Sequence of chain 1.A:
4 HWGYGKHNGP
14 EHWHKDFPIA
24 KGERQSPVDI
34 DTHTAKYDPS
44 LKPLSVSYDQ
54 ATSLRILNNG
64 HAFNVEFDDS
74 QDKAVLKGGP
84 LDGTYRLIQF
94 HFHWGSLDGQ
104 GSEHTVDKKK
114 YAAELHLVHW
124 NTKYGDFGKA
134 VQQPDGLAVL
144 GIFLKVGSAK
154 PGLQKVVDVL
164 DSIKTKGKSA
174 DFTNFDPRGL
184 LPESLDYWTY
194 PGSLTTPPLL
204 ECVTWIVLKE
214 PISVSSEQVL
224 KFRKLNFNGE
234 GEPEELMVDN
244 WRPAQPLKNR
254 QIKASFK

The protein below binds the small molecule below.
Small molecule (SMILES): COc1cc([Te]C[C@H](O)C[Se]c2ccc(S(N)(=O)=O)cc2)cc(OC)c1OC

Binding-site contacts:
Ligand atom C17 contacts residue ASP179 of chain 1.A at 4.4 Å.
Ligand atom O contacts residue ASP179 of chain 1.A at 3.0 Å (salt-bridge).
Ligand atom SE contacts residue GLY182 of chain 1.A at 3.6 Å.
Ligand atom C contacts residue ASP179 of chain 1.A at 3.9 Å.
Ligand atom C11 contacts residue GLY182 of chain 1.A at 4.5 Å.
Ligand atom C16 contacts residue ARG181 of chain 1.A at 4.0 Å.
Ligand atom SE contacts residue ARG181 of chain 1.A at 4.0 Å.
Ligand atom C17 contacts residue ARG181 of chain 1.A at 3.7 Å.
Ligand atom C11 contacts residue ASP179 of chain 1.A at 3.9 Å.
Ligand atom C12 contacts residue ARG181 of chain 1.A at 4.1 Å.